Binding-site contacts:
Ligand atom O3B contacts residue THR93 of chain 1.A at 3.8 Å.
Ligand atom O3G contacts residue ASP91 of chain 1.A at 3.2 Å (salt-bridge).
Ligand atom O2G contacts residue ASP60 of chain 1.A at 3.1 Å (salt-bridge).
Ligand atom O2B contacts residue THR95 of chain 1.A at 3.0 Å.
Ligand atom C2' contacts residue GLY382 of chain 1.A at 3.8 Å.
Ligand atom PA contacts residue GLY40 of chain 1.A at 3.6 Å.
Ligand atom N7 contacts residue PRO41 of chain 1.A at 3.4 Å.
Ligand atom O2' contacts residue GLY382 of chain 1.A at 2.7 Å (h-bond).
Ligand atom PG contacts residue ASP60 of chain 1.A at 3.8 Å.
Ligand atom O2G contacts residue THR93 of chain 1.A at 2.8 Å (h-bond).
Ligand atom O2B contacts residue THR94 of chain 1.A at 3.5 Å.
Ligand atom O1A contacts residue THR38 of chain 1.A at 3.0 Å (h-bond).
Ligand atom O2G contacts residue GLY92 of chain 1.A at 3.7 Å.
Ligand atom PG contacts residue THR94 of chain 1.A at 3.5 Å.
Ligand atom O1B contacts residue GLY92 of chain 1.A at 3.8 Å.
Ligand atom O1A contacts residue GLY40 of chain 1.A at 2.8 Å (h-bond).
Ligand atom O1B contacts residue ASP91 of chain 1.A at 3.0 Å (salt-bridge).
Ligand atom C2 contacts residue LEU451 of chain 1.A at 3.3 Å (hydrophobic).
Ligand atom S1G contacts residue ASP60 of chain 1.A at 3.4 Å.
Ligand atom O1A contacts residue LEU39 of chain 1.A at 3.2 Å.
Ligand atom C6 contacts residue PRO41 of chain 1.A at 3.5 Å (hydrophobic).
Ligand atom N3 contacts residue GLY382 of chain 1.A at 3.3 Å.
Ligand atom O3A contacts residue THR94 of chain 1.A at 3.8 Å.
Ligand atom O3' contacts residue GLU468 of chain 1.A at 3.3 Å (salt-bridge).
Ligand atom C3' contacts residue GLU468 of chain 1.A at 2.9 Å.
Ligand atom C4 contacts residue PRO41 of chain 1.A at 3.5 Å (hydrophobic).
Ligand atom S1G contacts residue THR94 of chain 1.A at 2.9 Å (h-bond).
Ligand atom C8 contacts residue PRO41 of chain 1.A at 3.8 Å (hydrophobic).
Ligand atom O2' contacts residue GLU468 of chain 1.A at 2.5 Å (salt-bridge).
Ligand atom C5 contacts residue PRO41 of chain 1.A at 3.2 Å (hydrophobic).
Ligand atom C2' contacts residue GLU468 of chain 1.A at 2.8 Å.
Ligand atom O2B contacts residue GLY92 of chain 1.A at 3.8 Å.
Ligand atom O2' contacts residue GLY381 of chain 1.A at 3.3 Å.
Ligand atom N6 contacts residue PHE454 of chain 1.A at 3.5 Å.
Ligand atom O2G contacts residue ASP91 of chain 1.A at 3.7 Å.
Ligand atom O3B contacts residue THR94 of chain 1.A at 3.0 Å (h-bond).
Ligand atom O5' contacts residue GLY40 of chain 1.A at 3.1 Å (h-bond).
Ligand atom N1 contacts residue ASN452 of chain 1.A at 3.5 Å (h-bond).
Ligand atom S1G contacts residue GLY61 of chain 1.A at 3.5 Å (h-bond).
Ligand atom PG contacts residue THR93 of chain 1.A at 3.8 Å.

Sequence of chain 1.A:
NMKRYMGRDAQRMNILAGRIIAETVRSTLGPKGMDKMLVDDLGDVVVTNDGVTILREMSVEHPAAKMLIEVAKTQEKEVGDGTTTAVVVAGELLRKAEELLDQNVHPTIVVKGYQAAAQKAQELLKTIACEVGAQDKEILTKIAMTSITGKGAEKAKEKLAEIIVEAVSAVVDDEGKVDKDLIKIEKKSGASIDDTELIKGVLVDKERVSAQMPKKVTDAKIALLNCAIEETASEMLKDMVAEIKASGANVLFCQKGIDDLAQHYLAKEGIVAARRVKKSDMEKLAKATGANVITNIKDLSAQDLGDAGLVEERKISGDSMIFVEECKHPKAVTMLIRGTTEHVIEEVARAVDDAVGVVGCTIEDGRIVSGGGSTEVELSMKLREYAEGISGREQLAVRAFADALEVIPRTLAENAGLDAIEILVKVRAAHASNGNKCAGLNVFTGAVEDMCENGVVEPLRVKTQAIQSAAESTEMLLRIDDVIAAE

This protein binds this small molecule.
Small molecule (SMILES): Nc1ncnc2c1ncn2[C@@H]1O[C@H](COP(=O)(O)OP(=O)(O)OP(O)(O)=S)[C@@H](O)[C@H]1O